Sequence of chain 1.A:
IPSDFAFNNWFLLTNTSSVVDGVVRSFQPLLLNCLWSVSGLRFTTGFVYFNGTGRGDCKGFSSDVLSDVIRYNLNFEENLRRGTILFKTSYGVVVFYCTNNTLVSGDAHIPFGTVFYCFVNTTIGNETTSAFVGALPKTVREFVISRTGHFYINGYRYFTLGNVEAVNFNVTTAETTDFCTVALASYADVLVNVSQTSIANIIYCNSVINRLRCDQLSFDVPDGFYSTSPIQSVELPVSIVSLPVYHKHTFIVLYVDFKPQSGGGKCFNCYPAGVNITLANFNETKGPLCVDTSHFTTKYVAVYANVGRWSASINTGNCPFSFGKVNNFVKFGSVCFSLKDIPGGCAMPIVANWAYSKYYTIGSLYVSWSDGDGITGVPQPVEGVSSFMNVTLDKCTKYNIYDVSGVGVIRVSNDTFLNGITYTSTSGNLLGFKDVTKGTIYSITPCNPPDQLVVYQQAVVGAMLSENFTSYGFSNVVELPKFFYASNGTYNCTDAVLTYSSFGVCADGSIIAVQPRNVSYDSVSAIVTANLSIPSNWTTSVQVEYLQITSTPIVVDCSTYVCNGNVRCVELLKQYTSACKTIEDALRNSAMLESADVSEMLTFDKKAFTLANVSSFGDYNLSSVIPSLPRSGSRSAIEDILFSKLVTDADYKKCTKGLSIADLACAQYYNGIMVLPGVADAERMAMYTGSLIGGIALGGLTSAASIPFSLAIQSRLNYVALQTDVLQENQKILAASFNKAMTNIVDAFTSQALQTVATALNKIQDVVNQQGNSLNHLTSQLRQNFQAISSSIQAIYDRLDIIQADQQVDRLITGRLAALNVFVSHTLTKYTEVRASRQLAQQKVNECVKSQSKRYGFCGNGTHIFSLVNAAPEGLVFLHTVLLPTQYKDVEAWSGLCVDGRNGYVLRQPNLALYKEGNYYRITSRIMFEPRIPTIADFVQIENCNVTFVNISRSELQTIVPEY

Binding-site contacts:
Ligand atom C1 contacts residue ASN663 of chain 1.A at 1.3 Å.
Ligand atom C6 contacts residue SER665 of chain 1.A at 3.3 Å.
Ligand atom O5 contacts residue ASN663 of chain 1.A at 2.3 Å (h-bond).
Ligand atom C5 contacts residue SER665 of chain 1.A at 3.5 Å.
Ligand atom C5 contacts residue ASN663 of chain 1.A at 3.5 Å.
Ligand atom C7 contacts residue ASN663 of chain 1.A at 3.9 Å.
Ligand atom C8 contacts residue LEU679 of chain 1.A at 3.5 Å (hydrophobic).
Ligand atom C3 contacts residue ASN663 of chain 1.A at 3.6 Å.
Ligand atom C4 contacts residue ASN663 of chain 1.A at 4.1 Å.
Ligand atom O6 contacts residue ASN663 of chain 1.A at 4.5 Å.
Ligand atom O6 contacts residue SER665 of chain 1.A at 2.9 Å (h-bond).
Ligand atom C2 contacts residue ASN663 of chain 1.A at 2.3 Å.
Ligand atom C1 contacts residue SER665 of chain 1.A at 3.8 Å.
Ligand atom N2 contacts residue ASN663 of chain 1.A at 2.7 Å (h-bond).
Ligand atom C7 contacts residue LEU679 of chain 1.A at 4.2 Å (hydrophobic).
Ligand atom O5 contacts residue SER665 of chain 1.A at 3.2 Å.
Ligand atom N2 contacts residue LEU679 of chain 1.A at 3.8 Å.

The small molecule below binds the protein below.
Small molecule (SMILES): CC(=O)N[C@@H]1[C@@H](O)[C@H](O)[C@@H](CO)O[C@H]1O